Binding-site contacts:
Ligand atom C7 contacts residue ASN32 of chain 1.G at 3.3 Å.
Ligand atom O5 contacts residue ASN32 of chain 1.G at 2.4 Å (h-bond).
Ligand atom C8 contacts residue ASN32 of chain 1.G at 4.2 Å.
Ligand atom C5 contacts residue THR313 of chain 1.G at 4.3 Å.
Ligand atom C3 contacts residue ASN32 of chain 1.G at 3.8 Å.
Ligand atom C4 contacts residue ASN32 of chain 1.G at 4.2 Å.
Ligand atom O7 contacts residue ASN32 of chain 1.G at 3.7 Å.
Ligand atom O6 contacts residue LEU52 of chain 1.H at 3.7 Å.
Ligand atom O6 contacts residue THR34 of chain 1.G at 3.4 Å.
Ligand atom C6 contacts residue THR313 of chain 1.G at 4.4 Å.
Ligand atom C2 contacts residue ASN32 of chain 1.G at 2.5 Å.
Ligand atom C1 contacts residue ASN32 of chain 1.G at 1.4 Å.
Ligand atom O6 contacts residue THR313 of chain 1.G at 3.5 Å.
Ligand atom O5 contacts residue THR313 of chain 1.G at 3.1 Å (h-bond).
Ligand atom C5 contacts residue ASN32 of chain 1.G at 3.7 Å.
Ligand atom C6 contacts residue LEU52 of chain 1.H at 4.0 Å (hydrophobic).
Ligand atom C1 contacts residue THR313 of chain 1.G at 3.5 Å.
Ligand atom N2 contacts residue ASN32 of chain 1.G at 2.7 Å (h-bond).

Sequence of chain 1.G:
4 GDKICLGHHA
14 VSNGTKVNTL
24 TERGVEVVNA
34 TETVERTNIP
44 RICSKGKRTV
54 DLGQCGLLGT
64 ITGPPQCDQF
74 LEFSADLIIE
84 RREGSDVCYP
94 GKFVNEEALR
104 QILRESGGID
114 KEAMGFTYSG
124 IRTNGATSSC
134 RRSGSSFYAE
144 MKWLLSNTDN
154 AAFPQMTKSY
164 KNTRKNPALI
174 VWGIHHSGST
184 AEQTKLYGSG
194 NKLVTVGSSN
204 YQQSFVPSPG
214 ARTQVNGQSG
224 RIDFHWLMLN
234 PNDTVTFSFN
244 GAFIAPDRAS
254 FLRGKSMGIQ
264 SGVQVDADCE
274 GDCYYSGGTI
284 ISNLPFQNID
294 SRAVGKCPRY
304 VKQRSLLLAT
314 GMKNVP

Sequence of chain 1.H:
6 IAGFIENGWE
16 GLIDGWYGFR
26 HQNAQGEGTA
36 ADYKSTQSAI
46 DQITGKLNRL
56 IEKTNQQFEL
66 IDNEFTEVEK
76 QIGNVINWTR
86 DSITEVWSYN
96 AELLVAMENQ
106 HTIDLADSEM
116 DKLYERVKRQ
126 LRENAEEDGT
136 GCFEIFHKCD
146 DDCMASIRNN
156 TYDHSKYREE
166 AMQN

This protein binds this small molecule.
Small molecule (SMILES): CC(=O)N[C@@H]1[C@@H](O)[C@H](O)[C@@H](CO)O[C@H]1O